Binding-site contacts:
Ligand atom OP2 contacts residue TYR85 of chain 17.E at 2.6 Å (h-bond).
Ligand atom N7 contacts residue THR45 of chain 17.E at 2.6 Å (h-bond).
Ligand atom N7 contacts residue LYS61 of chain 17.E at 3.3 Å.
Ligand atom N6 contacts residue THR59 of chain 17.E at 2.8 Å (h-bond).
Ligand atom O2' contacts residue TYR85 of chain 17.E at 3.4 Å.
Ligand atom C5' contacts residue ARG49 of chain 28.E at 3.5 Å.
Ligand atom C2' contacts residue TYR85 of chain 17.E at 3.4 Å (hydrophobic).
Ligand atom N6 contacts residue THR45 of chain 17.E at 2.7 Å (h-bond).
Ligand atom OP2 contacts residue ARG49 of chain 28.E at 2.3 Å (salt-bridge).
Ligand atom P contacts residue ARG49 of chain 28.E at 3.0 Å.
Ligand atom C2' contacts residue GLU63 of chain 17.E at 3.5 Å.
Ligand atom OP1 contacts residue SER51 of chain 28.E at 3.5 Å.
Ligand atom C4 contacts residue TYR85 of chain 17.E at 3.6 Å (hydrophobic).
Ligand atom OP1 contacts residue SER51 of chain 28.E at 2.9 Å (h-bond).
Ligand atom O4' contacts residue LYS61 of chain 17.E at 2.8 Å (salt-bridge).
Ligand atom N1 contacts residue SER47 of chain 17.E at 2.9 Å (h-bond).
Ligand atom OP1 contacts residue ASN55 of chain 28.E at 2.8 Å (h-bond).
Ligand atom OP2 contacts residue ASN55 of chain 28.E at 3.4 Å (h-bond).
Ligand atom O3' contacts residue ARG49 of chain 28.E at 3.4 Å (salt-bridge).
Ligand atom N9 contacts residue LYS61 of chain 17.E at 3.3 Å (salt-bridge).
Ligand atom N6 contacts residue CYS46 of chain 17.E at 3.3 Å (h-bond).
Ligand atom C5' contacts residue SER51 of chain 28.E at 3.3 Å.
Ligand atom C2 contacts residue SER47 of chain 17.E at 3.2 Å.
Ligand atom OP2 contacts residue LYS57 of chain 28.E at 2.6 Å (salt-bridge).
Ligand atom C8 contacts residue LYS61 of chain 17.E at 3.4 Å.
Ligand atom OP1 contacts residue ARG49 of chain 28.E at 2.5 Å (salt-bridge).
Ligand atom C5' contacts residue TYR85 of chain 17.E at 2.9 Å (hydrophobic).
Ligand atom C6 contacts residue THR45 of chain 17.E at 3.3 Å.
Ligand atom N3 contacts residue TYR85 of chain 17.E at 3.5 Å.
Ligand atom C4' contacts residue TYR85 of chain 17.E at 3.2 Å (hydrophobic).
Ligand atom O2 contacts residue ASN87 of chain 17.E at 3.3 Å (h-bond).
Ligand atom O3' contacts residue SER51 of chain 28.E at 3.3 Å (h-bond).
Ligand atom N1 contacts residue TYR85 of chain 17.E at 3.5 Å.
Ligand atom OP2 contacts residue LYS43 of chain 17.E at 2.7 Å (salt-bridge).
Ligand atom C5 contacts residue THR45 of chain 17.E at 3.2 Å.
Ligand atom C3' contacts residue TYR85 of chain 17.E at 3.4 Å (hydrophobic).
Ligand atom OP1 contacts residue SER52 of chain 28.E at 3.2 Å.
Ligand atom OP2 contacts residue SER51 of chain 28.E at 3.4 Å (h-bond).
Ligand atom P contacts residue SER51 of chain 28.E at 3.5 Å.
Ligand atom O2' contacts residue GLU63 of chain 17.E at 3.2 Å (salt-bridge).

Sequence of chain 17.E:
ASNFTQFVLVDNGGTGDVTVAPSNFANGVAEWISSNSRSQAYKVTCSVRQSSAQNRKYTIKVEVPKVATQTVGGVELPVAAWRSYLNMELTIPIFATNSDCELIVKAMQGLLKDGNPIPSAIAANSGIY

Sequence of chain 28.E:
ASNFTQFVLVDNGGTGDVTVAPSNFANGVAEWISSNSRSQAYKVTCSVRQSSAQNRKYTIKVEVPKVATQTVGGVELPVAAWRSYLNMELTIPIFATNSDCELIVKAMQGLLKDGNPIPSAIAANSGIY

A protein and the small-molecule ligand that binds it are described below.
Small molecule (SMILES): Nc1ccn([C@@H]2O[C@H](CO[P](=O)(O)O[C@H]3[C@@H](O)[C@H](n4ccc(N)nc4=O)O[C@@H]3CO[P](=O)(O)O[C@H]3[C@@H](O)[C@H](n4cnc5c(N)ncnc54)O[C@@H]3CO[P](=O)(O)O[C@H]3[C@@H](O)[C@H](n4ccc(N)nc4=O)O[C@@H]3CO[P](=O)(O)O[C@H]3[C@@H](O)[C@H](n4ccc(=O)[nH]c4=O)O[C@@H]3CO[P](=O)(O)O[C@H]3[C@@H](O)[C@H](n4cnc5c(N)ncnc54)O[C@@H]3CO[P](=O)(O)O[C@H]3[C@@H](O)[C@H](n4cnc5c(=O)nc(N)[nH]c54)O[C@@H]3CO[P](=O)(O)O[C@H]3[C@@H](O)[C@H](n4cnc5c(=O)nc(N)[nH]c54)O[C@@H]3CO)[C@@H](O)[C@H]2O)c(=O)n1